Sequence of chain 1.B:
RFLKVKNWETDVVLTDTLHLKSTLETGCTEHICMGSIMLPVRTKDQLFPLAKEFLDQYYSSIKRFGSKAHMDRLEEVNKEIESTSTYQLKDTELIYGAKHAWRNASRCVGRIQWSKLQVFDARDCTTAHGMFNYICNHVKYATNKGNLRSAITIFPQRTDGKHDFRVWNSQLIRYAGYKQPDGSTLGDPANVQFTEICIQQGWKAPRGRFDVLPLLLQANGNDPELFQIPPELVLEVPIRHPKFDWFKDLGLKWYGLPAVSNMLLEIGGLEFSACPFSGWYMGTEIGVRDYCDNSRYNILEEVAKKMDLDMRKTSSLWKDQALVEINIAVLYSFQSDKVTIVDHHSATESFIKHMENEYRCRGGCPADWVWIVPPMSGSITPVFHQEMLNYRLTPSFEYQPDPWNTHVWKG

Binding-site contacts:
Ligand atom C14 contacts residue HEM1 of chain 1.C at 3.5 Å.
Ligand atom N02 contacts residue HEM1 of chain 1.C at 2.9 Å (h-bond).
Ligand atom C07 contacts residue TRP10 of chain 1.B at 3.4 Å (hydrophobic).
Ligand atom C10 contacts residue HEM1 of chain 1.C at 3.6 Å.
Ligand atom C23 contacts residue HEM1 of chain 1.C at 3.4 Å.
Ligand atom C04 contacts residue TYR410 of chain 1.A at 3.5 Å (hydrophobic).
Ligand atom N1' contacts residue HEM1 of chain 1.C at 2.8 Å (h-bond).
Ligand atom N02 contacts residue TYR410 of chain 1.A at 3.5 Å.
Ligand atom C26 contacts residue GLU296 of chain 1.A at 3.6 Å.
Ligand atom C22 contacts residue GLU296 of chain 1.A at 3.3 Å.
Ligand atom C06 contacts residue HEM1 of chain 1.C at 3.6 Å.
Ligand atom C2' contacts residue H4B1 of chain 1.D at 3.1 Å.
Ligand atom C12 contacts residue VAL271 of chain 1.A at 3.2 Å (hydrophobic).
Ligand atom C03 contacts residue LEU41 of chain 1.A at 3.7 Å (hydrophobic).
Ligand atom C02 contacts residue HEM1 of chain 1.C at 3.4 Å.
Ligand atom C04 contacts residue MET40 of chain 1.A at 3.7 Å (hydrophobic).
Ligand atom C2' contacts residue TRP382 of chain 1.A at 3.5 Å (hydrophobic).
Ligand atom C07 contacts residue LEU41 of chain 1.A at 3.7 Å (hydrophobic).
Ligand atom O09 contacts residue HEM1 of chain 1.C at 3.7 Å.
Ligand atom N01 contacts residue HEM1 of chain 1.C at 2.6 Å (h-bond).
Ligand atom N21 contacts residue GLU296 of chain 1.A at 2.6 Å (salt-bridge).
Ligand atom C22 contacts residue HEM1 of chain 1.C at 3.7 Å.
Ligand atom C13 contacts residue GLU296 of chain 1.A at 3.5 Å.
Ligand atom N01 contacts residue TYR410 of chain 1.A at 3.6 Å.
Ligand atom C5' contacts residue HEM1 of chain 1.C at 3.0 Å.
Ligand atom C06 contacts residue TYR410 of chain 1.A at 3.7 Å (hydrophobic).
Ligand atom C03 contacts residue TYR410 of chain 1.A at 3.5 Å (hydrophobic).
Ligand atom N22 contacts residue GLU296 of chain 1.A at 2.7 Å (salt-bridge).
Ligand atom N02 contacts residue ARG118 of chain 1.A at 3.5 Å (salt-bridge).
Ligand atom C02 contacts residue TYR410 of chain 1.A at 3.3 Å (hydrophobic).
Ligand atom N1' contacts residue H4B1 of chain 1.D at 2.6 Å (h-bond).
Ligand atom C5' contacts residue H4B1 of chain 1.D at 3.7 Å.
Ligand atom C07 contacts residue MET40 of chain 1.A at 3.6 Å (hydrophobic).
Ligand atom C07 contacts residue TYR410 of chain 1.A at 3.7 Å (hydrophobic).
Ligand atom C25 contacts residue VAL271 of chain 1.A at 3.7 Å (hydrophobic).
Ligand atom N22 contacts residue TRP291 of chain 1.A at 3.0 Å (h-bond).
Ligand atom C14 contacts residue VAL271 of chain 1.A at 3.7 Å (hydrophobic).
Ligand atom N22 contacts residue HEM1 of chain 1.C at 3.6 Å.
Ligand atom C03 contacts residue MET40 of chain 1.A at 3.6 Å (hydrophobic).
Ligand atom C05 contacts residue TYR410 of chain 1.A at 3.7 Å (hydrophobic).

Sequence of chain 1.A:
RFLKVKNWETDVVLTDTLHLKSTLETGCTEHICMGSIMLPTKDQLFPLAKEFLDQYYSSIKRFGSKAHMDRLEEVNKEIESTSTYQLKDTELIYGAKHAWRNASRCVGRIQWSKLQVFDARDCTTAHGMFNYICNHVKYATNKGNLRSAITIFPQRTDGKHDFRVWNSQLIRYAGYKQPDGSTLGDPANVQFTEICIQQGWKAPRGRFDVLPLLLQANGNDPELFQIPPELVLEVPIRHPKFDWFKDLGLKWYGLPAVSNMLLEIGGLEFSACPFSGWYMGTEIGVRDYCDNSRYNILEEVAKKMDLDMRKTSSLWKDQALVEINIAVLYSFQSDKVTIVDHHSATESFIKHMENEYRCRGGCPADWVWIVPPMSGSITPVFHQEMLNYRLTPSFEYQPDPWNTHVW

A protein and the small-molecule ligand that binds it are described below.
Small molecule (SMILES): Cc1cc(N)nc(C[C@@H]2CNC[C@@H]2OCCCCCc2cccc(N)n2)c1